Binding-site contacts:
Ligand atom O7 contacts residue ASN1056 of chain 1.A at 3.4 Å (h-bond).
Ligand atom C1 contacts residue ASN1056 of chain 1.A at 1.4 Å.
Ligand atom C4 contacts residue ASN1056 of chain 1.A at 4.3 Å.
Ligand atom O3 contacts residue ALA688 of chain 1.A at 4.1 Å.
Ligand atom C3 contacts residue ASN1056 of chain 1.A at 3.8 Å.
Ligand atom C5 contacts residue ASN1056 of chain 1.A at 3.7 Å.
Ligand atom O6 contacts residue GLU1054 of chain 1.A at 4.2 Å.
Ligand atom C8 contacts residue ASN1056 of chain 1.A at 4.4 Å.
Ligand atom C7 contacts residue ASN1056 of chain 1.A at 3.3 Å.
Ligand atom O5 contacts residue ASN1056 of chain 1.A at 2.4 Å (h-bond).
Ligand atom C2 contacts residue ALA688 of chain 1.A at 4.5 Å (hydrophobic).
Ligand atom C2 contacts residue ASN1056 of chain 1.A at 2.5 Å.
Ligand atom N2 contacts residue ASN1056 of chain 1.A at 2.8 Å (h-bond).

This protein binds this small molecule.
Small molecule (SMILES): CC(=O)N[C@@H]1[C@@H](O)[C@H](O)[C@@H](CO)O[C@H]1O

Sequence of chain 1.A:
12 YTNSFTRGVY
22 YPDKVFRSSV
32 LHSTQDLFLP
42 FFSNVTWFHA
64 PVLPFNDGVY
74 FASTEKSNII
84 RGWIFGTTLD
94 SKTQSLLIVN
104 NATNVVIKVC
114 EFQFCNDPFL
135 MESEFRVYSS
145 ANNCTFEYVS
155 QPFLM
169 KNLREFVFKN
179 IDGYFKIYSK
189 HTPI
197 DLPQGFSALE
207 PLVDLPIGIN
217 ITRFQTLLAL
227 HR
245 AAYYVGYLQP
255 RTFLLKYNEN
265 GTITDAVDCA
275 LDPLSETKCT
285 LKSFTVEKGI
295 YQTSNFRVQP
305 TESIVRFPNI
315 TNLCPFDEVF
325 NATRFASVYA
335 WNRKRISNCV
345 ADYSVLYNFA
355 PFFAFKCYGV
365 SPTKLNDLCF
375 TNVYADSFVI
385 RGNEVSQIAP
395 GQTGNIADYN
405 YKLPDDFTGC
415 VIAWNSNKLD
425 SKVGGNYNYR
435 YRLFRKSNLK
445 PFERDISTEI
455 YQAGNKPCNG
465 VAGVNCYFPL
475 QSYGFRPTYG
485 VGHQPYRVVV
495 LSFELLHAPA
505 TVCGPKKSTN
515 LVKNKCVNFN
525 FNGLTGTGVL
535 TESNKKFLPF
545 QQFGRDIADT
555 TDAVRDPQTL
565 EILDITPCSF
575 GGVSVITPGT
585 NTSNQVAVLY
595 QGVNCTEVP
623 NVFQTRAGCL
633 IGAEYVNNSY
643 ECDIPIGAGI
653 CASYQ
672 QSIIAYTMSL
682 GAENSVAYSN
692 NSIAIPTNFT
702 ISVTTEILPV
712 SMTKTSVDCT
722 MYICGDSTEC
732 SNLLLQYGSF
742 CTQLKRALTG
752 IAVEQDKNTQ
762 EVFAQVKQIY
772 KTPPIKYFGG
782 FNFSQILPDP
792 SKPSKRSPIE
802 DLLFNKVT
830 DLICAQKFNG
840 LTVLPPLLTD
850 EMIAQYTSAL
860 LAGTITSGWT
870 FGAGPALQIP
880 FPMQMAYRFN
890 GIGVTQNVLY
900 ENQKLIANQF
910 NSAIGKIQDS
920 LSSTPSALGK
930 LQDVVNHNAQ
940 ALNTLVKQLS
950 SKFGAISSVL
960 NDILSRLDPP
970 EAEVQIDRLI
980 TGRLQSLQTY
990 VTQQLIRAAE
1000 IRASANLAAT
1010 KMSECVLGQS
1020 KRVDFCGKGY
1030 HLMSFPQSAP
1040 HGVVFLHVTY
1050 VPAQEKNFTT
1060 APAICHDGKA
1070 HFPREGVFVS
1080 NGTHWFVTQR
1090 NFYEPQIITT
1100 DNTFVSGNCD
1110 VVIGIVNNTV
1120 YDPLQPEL